Sequence of chain 1.E:
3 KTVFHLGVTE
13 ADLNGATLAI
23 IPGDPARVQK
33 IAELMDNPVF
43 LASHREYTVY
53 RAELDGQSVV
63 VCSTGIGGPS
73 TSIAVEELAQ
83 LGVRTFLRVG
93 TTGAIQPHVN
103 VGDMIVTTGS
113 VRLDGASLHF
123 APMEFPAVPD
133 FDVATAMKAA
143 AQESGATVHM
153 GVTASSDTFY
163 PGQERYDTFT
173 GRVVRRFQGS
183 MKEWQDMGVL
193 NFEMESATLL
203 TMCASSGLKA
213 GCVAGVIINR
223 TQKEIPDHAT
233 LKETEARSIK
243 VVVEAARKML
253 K

A small-molecule ligand and the protein it binds are described below.
Small molecule (SMILES): O=c1cc[nH]c(=O)[nH]1

Binding-site contacts:
Ligand atom N1 contacts residue GOL1 of chain 1.V at 2.7 Å (h-bond).
Ligand atom O4 contacts residue GLN165 of chain 1.E at 3.8 Å.
Ligand atom C4 contacts residue GLY95 of chain 1.E at 3.5 Å.
Ligand atom N3 contacts residue PHE161 of chain 1.E at 3.5 Å.
Ligand atom N3 contacts residue ARG167 of chain 1.E at 4.2 Å.
Ligand atom O2 contacts residue GOL1 of chain 1.V at 3.6 Å.
Ligand atom C2 contacts residue GLU195 of chain 1.E at 4.0 Å.
Ligand atom C2 contacts residue PHE194 of chain 1.E at 3.8 Å (hydrophobic).
Ligand atom O2 contacts residue PHE161 of chain 1.E at 3.9 Å.
Ligand atom N1 contacts residue PHE161 of chain 1.E at 4.0 Å.
Ligand atom O2 contacts residue GLU195 of chain 1.E at 3.3 Å.
Ligand atom C6 contacts residue THR93 of chain 1.E at 3.5 Å.
Ligand atom N1 contacts residue THR94 of chain 1.E at 4.0 Å.
Ligand atom C4 contacts residue PHE161 of chain 1.E at 3.7 Å (hydrophobic).
Ligand atom N1 contacts residue THR93 of chain 1.E at 3.7 Å.
Ligand atom O4 contacts residue ILE220 of chain 1.E at 3.5 Å.
Ligand atom O2 contacts residue GLN165 of chain 1.E at 3.0 Å (h-bond).
Ligand atom N3 contacts residue GLN165 of chain 1.E at 2.9 Å (h-bond).
Ligand atom C5 contacts residue PHE161 of chain 1.E at 4.0 Å (hydrophobic).
Ligand atom N3 contacts residue GLY95 of chain 1.E at 4.1 Å.
Ligand atom O2 contacts residue PHE194 of chain 1.E at 4.0 Å.
Ligand atom C5 contacts residue THR94 of chain 1.E at 3.5 Å.
Ligand atom C4 contacts residue THR94 of chain 1.E at 4.0 Å.
Ligand atom C4 contacts residue ARG167 of chain 1.E at 3.8 Å.
Ligand atom O4 contacts residue ARG167 of chain 1.E at 2.9 Å (salt-bridge).
Ligand atom C6 contacts residue GLY95 of chain 1.E at 4.0 Å.
Ligand atom C6 contacts residue PHE161 of chain 1.E at 4.2 Å (hydrophobic).
Ligand atom C5 contacts residue ILE219 of chain 1.E at 4.0 Å (hydrophobic).
Ligand atom C4 contacts residue GLN165 of chain 1.E at 3.8 Å.
Ligand atom C6 contacts residue GOL1 of chain 1.V at 3.4 Å.
Ligand atom C6 contacts residue ILE219 of chain 1.E at 4.1 Å (hydrophobic).
Ligand atom O4 contacts residue GLY95 of chain 1.E at 3.5 Å.
Ligand atom C2 contacts residue GLN165 of chain 1.E at 3.8 Å.
Ligand atom C2 contacts residue PHE161 of chain 1.E at 3.7 Å (hydrophobic).
Ligand atom C6 contacts residue THR94 of chain 1.E at 3.6 Å.
Ligand atom O2 contacts residue MET196 of chain 1.E at 3.5 Å.
Ligand atom C5 contacts residue GLY95 of chain 1.E at 3.4 Å.
Ligand atom N3 contacts residue PHE194 of chain 1.E at 3.7 Å.
Ligand atom C5 contacts residue ILE220 of chain 1.E at 4.1 Å (hydrophobic).
Ligand atom C2 contacts residue GOL1 of chain 1.V at 3.8 Å.